This protein binds this small molecule.
Small molecule (SMILES): CCCCC(=O)OC[C@H](COP(=O)(O)O)OC=O

Sequence of chain 1.C:
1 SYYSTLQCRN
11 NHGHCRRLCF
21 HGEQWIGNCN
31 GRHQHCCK

Binding-site contacts:
Ligand atom C34 contacts residue TYR3 of chain 1.C at 4.0 Å (hydrophobic).
Ligand atom O13 contacts residue ASN30 of chain 1.C at 3.5 Å.
Ligand atom P contacts residue ASN30 of chain 1.C at 3.9 Å.
Ligand atom O12 contacts residue GLY31 of chain 1.C at 3.8 Å.
Ligand atom O14 contacts residue ASN30 of chain 1.C at 3.0 Å (h-bond).
Ligand atom C35 contacts residue SER1 of chain 1.C at 4.2 Å.
Ligand atom O13 contacts residue GLY31 of chain 1.C at 3.0 Å (h-bond).
Ligand atom C34 contacts residue ASN30 of chain 1.C at 3.8 Å.
Ligand atom C34 contacts residue SER4 of chain 1.C at 4.2 Å.
Ligand atom C33 contacts residue SER1 of chain 1.C at 3.4 Å.
Ligand atom C33 contacts residue ASN30 of chain 1.C at 3.8 Å.
Ligand atom C35 contacts residue SER4 of chain 1.C at 2.7 Å.
Ligand atom C35 contacts residue ASN30 of chain 1.C at 3.4 Å.
Ligand atom O14 contacts residue GLY31 of chain 1.C at 4.3 Å.
Ligand atom O22 contacts residue SER1 of chain 1.C at 4.4 Å.
Ligand atom P contacts residue SER1 of chain 1.C at 4.4 Å.
Ligand atom P contacts residue GLY31 of chain 1.C at 3.9 Å.
Ligand atom C34 contacts residue SER1 of chain 1.C at 3.1 Å.
Ligand atom C35 contacts residue TYR3 of chain 1.C at 3.9 Å (hydrophobic).
Ligand atom C21 contacts residue SER1 of chain 1.C at 3.9 Å.
Ligand atom O14 contacts residue SER1 of chain 1.C at 3.0 Å (h-bond).
Ligand atom C1 contacts residue SER1 of chain 1.C at 4.0 Å.